Sequence of chain 1.B:
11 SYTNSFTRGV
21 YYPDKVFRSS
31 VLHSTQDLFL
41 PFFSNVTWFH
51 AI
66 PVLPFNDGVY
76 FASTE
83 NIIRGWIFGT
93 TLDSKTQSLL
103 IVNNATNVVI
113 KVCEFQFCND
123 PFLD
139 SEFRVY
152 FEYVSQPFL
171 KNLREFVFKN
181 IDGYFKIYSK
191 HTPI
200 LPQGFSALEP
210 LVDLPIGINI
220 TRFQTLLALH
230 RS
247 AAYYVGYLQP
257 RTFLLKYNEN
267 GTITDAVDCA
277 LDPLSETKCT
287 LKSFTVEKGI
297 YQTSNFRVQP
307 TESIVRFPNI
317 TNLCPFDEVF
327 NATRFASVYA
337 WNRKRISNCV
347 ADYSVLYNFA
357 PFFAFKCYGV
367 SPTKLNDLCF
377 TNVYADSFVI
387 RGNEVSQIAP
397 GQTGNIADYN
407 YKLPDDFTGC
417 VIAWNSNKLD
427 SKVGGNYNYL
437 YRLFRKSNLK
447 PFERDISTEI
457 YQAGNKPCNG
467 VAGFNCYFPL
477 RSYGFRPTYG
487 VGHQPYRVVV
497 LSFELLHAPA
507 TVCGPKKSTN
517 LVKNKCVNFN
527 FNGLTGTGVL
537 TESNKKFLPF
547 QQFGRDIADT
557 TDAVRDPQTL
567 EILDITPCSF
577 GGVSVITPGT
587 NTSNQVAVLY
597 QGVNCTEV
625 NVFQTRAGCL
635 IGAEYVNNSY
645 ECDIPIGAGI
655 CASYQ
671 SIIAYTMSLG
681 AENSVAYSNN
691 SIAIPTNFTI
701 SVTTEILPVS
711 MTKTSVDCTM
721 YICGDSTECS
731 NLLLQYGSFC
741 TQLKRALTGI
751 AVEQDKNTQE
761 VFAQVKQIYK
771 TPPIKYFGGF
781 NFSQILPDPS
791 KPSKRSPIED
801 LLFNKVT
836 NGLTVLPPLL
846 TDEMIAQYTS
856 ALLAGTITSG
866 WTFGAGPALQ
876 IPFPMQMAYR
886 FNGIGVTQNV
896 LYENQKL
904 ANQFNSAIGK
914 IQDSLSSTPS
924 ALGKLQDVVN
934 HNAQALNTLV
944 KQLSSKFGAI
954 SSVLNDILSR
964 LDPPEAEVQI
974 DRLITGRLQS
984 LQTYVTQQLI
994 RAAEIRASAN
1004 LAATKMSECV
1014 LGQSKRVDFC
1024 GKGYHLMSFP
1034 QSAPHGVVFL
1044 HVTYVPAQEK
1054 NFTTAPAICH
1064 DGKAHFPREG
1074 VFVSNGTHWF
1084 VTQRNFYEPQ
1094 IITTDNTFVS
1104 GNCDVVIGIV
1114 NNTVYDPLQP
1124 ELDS

This protein binds this small molecule.
Small molecule (SMILES): CC(=O)N[C@@H]1[C@@H](O)[C@H](O)[C@@H](CO)O[C@H]1O

Binding-site contacts:
Ligand atom C8 contacts residue ASN264 of chain 1.A at 4.1 Å.
Ligand atom C4 contacts residue ASN266 of chain 1.A at 4.2 Å.
Ligand atom C2 contacts residue ASN266 of chain 1.A at 2.5 Å.
Ligand atom C6 contacts residue LYS542 of chain 1.B at 4.1 Å.
Ligand atom O7 contacts residue ASN266 of chain 1.A at 3.3 Å (h-bond).
Ligand atom C3 contacts residue ASN266 of chain 1.A at 3.8 Å.
Ligand atom C1 contacts residue ASN266 of chain 1.A at 1.4 Å.
Ligand atom C7 contacts residue ASN266 of chain 1.A at 3.3 Å.
Ligand atom C8 contacts residue ASN266 of chain 1.A at 4.4 Å.
Ligand atom C5 contacts residue ASN266 of chain 1.A at 3.7 Å.
Ligand atom O5 contacts residue ASN266 of chain 1.A at 2.4 Å (h-bond).
Ligand atom N2 contacts residue ASN266 of chain 1.A at 2.9 Å (h-bond).

Sequence of chain 1.A:
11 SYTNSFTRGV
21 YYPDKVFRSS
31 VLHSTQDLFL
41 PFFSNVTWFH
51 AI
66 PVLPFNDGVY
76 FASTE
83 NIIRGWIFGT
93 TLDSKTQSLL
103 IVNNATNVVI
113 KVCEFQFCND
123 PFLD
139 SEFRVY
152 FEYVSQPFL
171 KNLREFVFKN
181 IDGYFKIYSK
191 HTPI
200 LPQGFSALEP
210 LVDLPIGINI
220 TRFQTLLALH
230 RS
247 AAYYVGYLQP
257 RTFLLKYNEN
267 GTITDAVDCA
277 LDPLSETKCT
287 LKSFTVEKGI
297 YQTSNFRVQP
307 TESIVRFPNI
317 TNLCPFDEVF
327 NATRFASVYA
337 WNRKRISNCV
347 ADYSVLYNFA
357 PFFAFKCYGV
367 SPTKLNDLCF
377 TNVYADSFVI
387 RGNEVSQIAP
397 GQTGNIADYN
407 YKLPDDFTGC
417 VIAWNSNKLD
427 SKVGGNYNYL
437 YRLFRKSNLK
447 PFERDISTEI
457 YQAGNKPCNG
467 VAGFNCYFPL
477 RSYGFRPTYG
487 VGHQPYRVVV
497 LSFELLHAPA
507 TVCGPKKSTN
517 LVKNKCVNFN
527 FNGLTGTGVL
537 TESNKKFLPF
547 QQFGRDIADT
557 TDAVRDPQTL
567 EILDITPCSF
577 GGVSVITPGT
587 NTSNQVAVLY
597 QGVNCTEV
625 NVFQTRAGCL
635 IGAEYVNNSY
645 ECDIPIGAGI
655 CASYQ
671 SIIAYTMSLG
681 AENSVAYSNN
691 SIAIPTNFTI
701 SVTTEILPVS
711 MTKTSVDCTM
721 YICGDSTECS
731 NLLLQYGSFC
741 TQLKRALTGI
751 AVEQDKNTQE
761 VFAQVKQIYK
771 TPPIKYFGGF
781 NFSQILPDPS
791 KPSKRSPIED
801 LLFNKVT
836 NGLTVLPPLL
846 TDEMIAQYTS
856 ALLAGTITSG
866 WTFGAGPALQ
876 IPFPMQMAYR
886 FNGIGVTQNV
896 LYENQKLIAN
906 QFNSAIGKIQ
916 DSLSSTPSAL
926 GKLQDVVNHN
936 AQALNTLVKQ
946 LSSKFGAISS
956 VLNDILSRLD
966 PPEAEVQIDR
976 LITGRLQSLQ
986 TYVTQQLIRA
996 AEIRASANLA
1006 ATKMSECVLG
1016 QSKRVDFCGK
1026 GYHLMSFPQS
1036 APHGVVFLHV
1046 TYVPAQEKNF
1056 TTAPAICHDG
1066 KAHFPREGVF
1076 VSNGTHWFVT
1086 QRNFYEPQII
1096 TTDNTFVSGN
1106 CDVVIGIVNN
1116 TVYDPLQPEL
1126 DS